Binding-site contacts:
Ligand atom C19 contacts residue TYR118 of chain 1.B at 3.8 Å (hydrophobic).
Ligand atom C16 contacts residue TYR118 of chain 1.B at 3.5 Å (hydrophobic).
Ligand atom C23 contacts residue TYR69 of chain 1.B at 3.8 Å (hydrophobic).
Ligand atom C25 contacts residue MET77 of chain 1.B at 3.3 Å (hydrophobic).
Ligand atom C17 contacts residue TYR118 of chain 1.B at 3.5 Å (hydrophobic).
Ligand atom C24 contacts residue PHE57 of chain 1.B at 3.6 Å (hydrophobic).
Ligand atom C14 contacts residue TYR118 of chain 1.B at 3.6 Å (hydrophobic).
Ligand atom C3 contacts residue TYR118 of chain 1.B at 3.4 Å (hydrophobic).
Ligand atom C18 contacts residue VAL66 of chain 1.B at 3.8 Å (hydrophobic).
Ligand atom C22 contacts residue PHE57 of chain 1.B at 3.6 Å (hydrophobic).
Ligand atom C25 contacts residue PHE57 of chain 1.B at 3.8 Å (hydrophobic).
Ligand atom O27 contacts residue PHE65 of chain 1.B at 3.5 Å.
Ligand atom C14 contacts residue ASN112 of chain 1.B at 3.8 Å.
Ligand atom C3 contacts residue TRP55 of chain 1.B at 3.8 Å (hydrophobic).
Ligand atom N20 contacts residue ASN112 of chain 1.B at 2.8 Å (h-bond).
Ligand atom C10 contacts residue VAL66 of chain 1.B at 3.8 Å (hydrophobic).
Ligand atom C23 contacts residue PRO56 of chain 1.B at 3.6 Å (hydrophobic).
Ligand atom N20 contacts residue TYR111 of chain 1.B at 3.6 Å.
Ligand atom C25 contacts residue ASP78 of chain 1.B at 3.7 Å.
Ligand atom C24 contacts residue TYR69 of chain 1.B at 3.8 Å (hydrophobic).
Ligand atom O27 contacts residue VAL61 of chain 1.B at 3.8 Å.
Ligand atom C19 contacts residue ASN112 of chain 1.B at 3.7 Å.
Ligand atom C22 contacts residue PRO56 of chain 1.B at 3.5 Å (hydrophobic).
Ligand atom C32 contacts residue PRO60 of chain 1.B at 3.2 Å (hydrophobic).
Ligand atom C16 contacts residue ASN112 of chain 1.B at 3.8 Å.
Ligand atom O15 contacts residue ASN112 of chain 1.B at 2.8 Å (h-bond).
Ligand atom C25 contacts residue HIS59 of chain 1.B at 3.8 Å.
Ligand atom C25 contacts residue PRO56 of chain 1.B at 3.7 Å (hydrophobic).
Ligand atom C18 contacts residue TYR118 of chain 1.B at 3.3 Å (hydrophobic).
Ligand atom O31 contacts residue HIS59 of chain 1.B at 3.4 Å.
Ligand atom O27 contacts residue ASN62 of chain 1.B at 2.8 Å (h-bond).
Ligand atom C32 contacts residue HIS59 of chain 1.B at 3.5 Å.
Ligand atom C12 contacts residue PRO56 of chain 1.B at 3.5 Å (hydrophobic).
Ligand atom N4 contacts residue TYR118 of chain 1.B at 2.7 Å (h-bond).
Ligand atom C11 contacts residue TYR118 of chain 1.B at 3.8 Å (hydrophobic).
Ligand atom C24 contacts residue MET77 of chain 1.B at 3.8 Å (hydrophobic).
Ligand atom N20 contacts residue TYR118 of chain 1.B at 3.8 Å.
Ligand atom C19 contacts residue TYR111 of chain 1.B at 3.8 Å (hydrophobic).
Ligand atom C23 contacts residue VAL61 of chain 1.B at 3.4 Å (hydrophobic).
Ligand atom C9 contacts residue VAL66 of chain 1.B at 3.7 Å (hydrophobic).

This protein binds this small molecule.
Small molecule (SMILES): C=CCCn1cc(-c2cc(C(=O)N3CCOCC3)cc3c2ncn3C)c2cc[nH]c2c1=O

Sequence of chain 1.B:
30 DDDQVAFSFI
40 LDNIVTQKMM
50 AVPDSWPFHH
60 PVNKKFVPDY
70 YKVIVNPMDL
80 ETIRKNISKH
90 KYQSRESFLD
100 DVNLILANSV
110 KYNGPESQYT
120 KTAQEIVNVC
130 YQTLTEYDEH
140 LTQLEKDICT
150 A